A small-molecule ligand and the protein it binds are described below.
Small molecule (SMILES): [H]/N=C(\N)N/N=C(\C)c1ccc(NC(=O)c2cc3cccc([N+](=O)[O-])c3[nH]2)cc1

Binding-site contacts:
Ligand atom O3 contacts residue LEU18 of chain 2.A at 3.8 Å.
Ligand atom N2 contacts residue VAL26 of chain 2.A at 3.8 Å.
Ligand atom O3 contacts residue LEU95 of chain 2.A at 3.6 Å.
Ligand atom C18 contacts residue ASP160 of chain 2.A at 3.2 Å.
Ligand atom N7 contacts residue MET96 of chain 2.A at 2.8 Å (h-bond).
Ligand atom O2 contacts residue LEU95 of chain 2.A at 3.8 Å.
Ligand atom N4 contacts residue GLU65 of chain 2.A at 2.9 Å (salt-bridge).
Ligand atom C12 contacts residue THR159 of chain 2.A at 3.1 Å.
Ligand atom C14 contacts residue LYS41 of chain 2.A at 3.8 Å.
Ligand atom N4 contacts residue ILE43 of chain 2.A at 3.8 Å.
Ligand atom O2 contacts residue LEU18 of chain 2.A at 3.8 Å.
Ligand atom C16 contacts residue ASP160 of chain 2.A at 3.7 Å.
Ligand atom C17 contacts residue GLU65 of chain 2.A at 3.2 Å.
Ligand atom C14 contacts residue THR159 of chain 2.A at 3.7 Å.
Ligand atom N3 contacts residue GLU65 of chain 2.A at 3.8 Å.
Ligand atom C11 contacts residue THR159 of chain 2.A at 3.4 Å.
Ligand atom N6 contacts residue GLY162 of chain 2.A at 3.7 Å.
Ligand atom N5 contacts residue ILE43 of chain 2.A at 3.8 Å.
Ligand atom O1 contacts residue LEU93 of chain 2.A at 3.5 Å.
Ligand atom O3 contacts residue MET96 of chain 2.A at 3.0 Å (h-bond).
Ligand atom C9 contacts residue LEU146 of chain 2.A at 3.6 Å (hydrophobic).
Ligand atom N6 contacts residue ASP160 of chain 2.A at 3.4 Å (salt-bridge).
Ligand atom C13 contacts residue THR159 of chain 2.A at 3.2 Å.
Ligand atom N5 contacts residue ASP160 of chain 2.A at 3.5 Å (salt-bridge).
Ligand atom C18 contacts residue ILE43 of chain 2.A at 3.6 Å (hydrophobic).
Ligand atom N7 contacts residue LEU18 of chain 2.A at 3.7 Å.
Ligand atom C2 contacts residue MET96 of chain 2.A at 3.8 Å (hydrophobic).
Ligand atom C1 contacts residue LEU18 of chain 2.A at 3.7 Å (hydrophobic).
Ligand atom O2 contacts residue GLU97 of chain 2.A at 3.3 Å.
Ligand atom N6 contacts residue ILE43 of chain 2.A at 3.7 Å.
Ligand atom O2 contacts residue MET96 of chain 2.A at 2.9 Å (h-bond).
Ligand atom N3 contacts residue ASP160 of chain 2.A at 3.7 Å.
Ligand atom C16 contacts residue THR159 of chain 2.A at 3.8 Å.
Ligand atom C2 contacts residue GLY99 of chain 2.A at 3.8 Å.
Ligand atom N4 contacts residue ASP160 of chain 2.A at 3.5 Å (salt-bridge).
Ligand atom O1 contacts residue LEU146 of chain 2.A at 3.6 Å.
Ligand atom C3 contacts residue MET96 of chain 2.A at 3.2 Å (hydrophobic).
Ligand atom N6 contacts residue GLU65 of chain 2.A at 2.9 Å (salt-bridge).
Ligand atom C18 contacts residue GLU65 of chain 2.A at 3.6 Å.
Ligand atom C1 contacts residue GLY99 of chain 2.A at 3.6 Å.

Sequence of chain 2.A:
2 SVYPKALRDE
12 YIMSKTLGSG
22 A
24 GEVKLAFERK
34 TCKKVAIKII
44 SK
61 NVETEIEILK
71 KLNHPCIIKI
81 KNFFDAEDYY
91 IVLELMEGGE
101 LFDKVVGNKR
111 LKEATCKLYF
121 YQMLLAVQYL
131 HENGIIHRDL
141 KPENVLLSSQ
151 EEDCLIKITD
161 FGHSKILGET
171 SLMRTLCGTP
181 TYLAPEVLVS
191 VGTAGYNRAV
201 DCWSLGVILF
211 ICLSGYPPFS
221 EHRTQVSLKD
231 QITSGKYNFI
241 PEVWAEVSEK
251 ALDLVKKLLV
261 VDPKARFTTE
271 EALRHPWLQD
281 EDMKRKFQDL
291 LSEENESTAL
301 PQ